Sequence of chain 4.A:
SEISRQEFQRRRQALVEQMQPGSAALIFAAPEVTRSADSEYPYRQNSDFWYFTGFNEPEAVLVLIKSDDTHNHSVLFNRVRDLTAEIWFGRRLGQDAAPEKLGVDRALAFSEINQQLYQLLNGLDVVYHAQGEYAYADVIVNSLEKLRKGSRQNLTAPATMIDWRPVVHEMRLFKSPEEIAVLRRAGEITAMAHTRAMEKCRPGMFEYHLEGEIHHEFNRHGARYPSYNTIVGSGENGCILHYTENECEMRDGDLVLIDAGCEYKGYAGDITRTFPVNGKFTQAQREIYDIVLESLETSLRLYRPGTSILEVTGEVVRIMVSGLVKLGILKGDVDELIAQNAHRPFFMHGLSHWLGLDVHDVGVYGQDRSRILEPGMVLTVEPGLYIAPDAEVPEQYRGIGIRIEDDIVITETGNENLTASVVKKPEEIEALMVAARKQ

Sequence of chain 1.A:
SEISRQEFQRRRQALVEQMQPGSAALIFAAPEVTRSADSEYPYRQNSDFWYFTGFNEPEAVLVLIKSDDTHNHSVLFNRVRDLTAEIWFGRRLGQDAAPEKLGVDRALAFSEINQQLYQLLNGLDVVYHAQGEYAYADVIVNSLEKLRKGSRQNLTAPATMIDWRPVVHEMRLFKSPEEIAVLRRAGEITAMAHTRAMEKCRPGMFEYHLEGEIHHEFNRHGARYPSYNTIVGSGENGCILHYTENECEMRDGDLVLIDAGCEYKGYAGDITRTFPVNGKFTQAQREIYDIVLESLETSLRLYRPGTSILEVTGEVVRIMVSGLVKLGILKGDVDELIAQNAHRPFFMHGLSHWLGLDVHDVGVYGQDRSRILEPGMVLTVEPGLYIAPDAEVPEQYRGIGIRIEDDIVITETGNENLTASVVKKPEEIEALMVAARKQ

Binding-site contacts:
Ligand atom CD2 contacts residue TYR366 of chain 4.A at 3.7 Å (hydrophobic).
Ligand atom N contacts residue HIS361 of chain 4.A at 4.3 Å.
Ligand atom O contacts residue ARG370 of chain 4.A at 3.3 Å (salt-bridge).
Ligand atom C contacts residue TRP88 of chain 1.A at 4.2 Å (hydrophobic).
Ligand atom CD1 contacts residue ARG153 of chain 3.A at 3.3 Å.
Ligand atom OXT contacts residue PRO1 of chain 4.B at 4.0 Å.
Ligand atom N contacts residue PRO1 of chain 4.B at 1.3 Å.
Ligand atom OXT contacts residue HIS350 of chain 4.A at 3.8 Å.
Ligand atom C contacts residue ARG153 of chain 3.A at 3.8 Å.
Ligand atom OXT contacts residue ARG370 of chain 4.A at 3.3 Å (salt-bridge).
Ligand atom O contacts residue HIS350 of chain 4.A at 4.3 Å.
Ligand atom O contacts residue PRO1 of chain 4.B at 4.2 Å.
Ligand atom O contacts residue ARG153 of chain 3.A at 3.0 Å (salt-bridge).
Ligand atom CD2 contacts residue ARG370 of chain 4.A at 3.9 Å.
Ligand atom CA contacts residue TRP88 of chain 1.A at 4.5 Å (hydrophobic).
Ligand atom CB contacts residue ARG370 of chain 4.A at 4.0 Å.
Ligand atom CB contacts residue HIS361 of chain 4.A at 4.3 Å.
Ligand atom CG contacts residue HIS354 of chain 4.A at 4.3 Å.
Ligand atom C contacts residue GLY351 of chain 4.A at 3.6 Å.
Ligand atom CA contacts residue PRO1 of chain 4.B at 2.5 Å (hydrophobic).
Ligand atom C contacts residue ARG370 of chain 4.A at 3.5 Å.
Ligand atom CB contacts residue HIS354 of chain 4.A at 3.9 Å.
Ligand atom CD2 contacts residue ARG153 of chain 3.A at 4.0 Å.
Ligand atom CD2 contacts residue HIS354 of chain 4.A at 3.5 Å.
Ligand atom N contacts residue HIS354 of chain 4.A at 4.5 Å.
Ligand atom CB contacts residue PRO1 of chain 4.B at 3.5 Å (hydrophobic).
Ligand atom OXT contacts residue GLY351 of chain 4.A at 2.7 Å (h-bond).
Ligand atom CG contacts residue ARG153 of chain 3.A at 3.0 Å.
Ligand atom N contacts residue TRP88 of chain 1.A at 4.5 Å.
Ligand atom CA contacts residue ARG153 of chain 3.A at 4.0 Å.
Ligand atom C contacts residue HIS350 of chain 4.A at 4.3 Å.
Ligand atom O contacts residue TRP88 of chain 1.A at 3.5 Å.
Ligand atom C contacts residue PRO1 of chain 4.B at 3.5 Å (hydrophobic).
Ligand atom O contacts residue GLY351 of chain 4.A at 3.8 Å.
Ligand atom CB contacts residue ARG153 of chain 3.A at 4.0 Å.
Ligand atom CG contacts residue ARG370 of chain 4.A at 4.2 Å.
Ligand atom CD1 contacts residue HIS361 of chain 4.A at 3.5 Å.

Sequence of chain 3.A:
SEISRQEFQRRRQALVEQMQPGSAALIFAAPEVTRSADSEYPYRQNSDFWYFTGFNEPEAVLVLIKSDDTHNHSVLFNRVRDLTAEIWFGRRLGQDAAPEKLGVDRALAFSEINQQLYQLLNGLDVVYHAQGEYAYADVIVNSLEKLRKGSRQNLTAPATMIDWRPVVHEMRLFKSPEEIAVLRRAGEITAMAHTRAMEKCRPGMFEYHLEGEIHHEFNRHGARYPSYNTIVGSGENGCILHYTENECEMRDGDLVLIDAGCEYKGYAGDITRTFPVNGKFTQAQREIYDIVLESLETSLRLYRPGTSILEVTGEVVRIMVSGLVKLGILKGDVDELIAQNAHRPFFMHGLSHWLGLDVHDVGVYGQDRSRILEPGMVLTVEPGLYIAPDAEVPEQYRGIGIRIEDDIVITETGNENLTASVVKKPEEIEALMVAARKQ

This small molecule binds to this protein.
Small molecule (SMILES): CC(C)C[C@H](N)C(=O)O